A small-molecule ligand and the protein it binds are described below.
Small molecule (SMILES): NC(=O)CCCSc1nc(N)nc(-c2c(Cl)cc3c4c(cccc24)COC3)n1

Binding-site contacts:
Ligand atom O2 contacts residue GLY128 of chain 1.A at 3.9 Å.
Ligand atom S24 contacts residue GLY90 of chain 1.A at 3.5 Å (h-bond).
Ligand atom N19 contacts residue THR177 of chain 1.A at 3.9 Å.
Ligand atom C8 contacts residue ASN44 of chain 1.A at 3.9 Å.
Ligand atom C23 contacts residue MET91 of chain 1.A at 3.9 Å (hydrophobic).
Ligand atom N19 contacts residue ASP86 of chain 1.A at 2.9 Å (salt-bridge).
Ligand atom N16 contacts residue MET91 of chain 1.A at 3.6 Å.
Ligand atom C25 contacts residue GLY90 of chain 1.A at 3.8 Å.
Ligand atom N22 contacts residue THR177 of chain 1.A at 3.6 Å (h-bond).
Ligand atom C3 contacts residue ASN99 of chain 1.A at 3.6 Å.
Ligand atom C1 contacts residue PHE131 of chain 1.A at 3.6 Å (hydrophobic).
Ligand atom C12 contacts residue PHE131 of chain 1.A at 4.0 Å (hydrophobic).
Ligand atom S24 contacts residue MET91 of chain 1.A at 3.9 Å.
Ligand atom S24 contacts residue ILE89 of chain 1.A at 4.0 Å.
Ligand atom O2 contacts residue PHE131 of chain 1.A at 3.9 Å.
Ligand atom C28 contacts residue LYS51 of chain 1.A at 3.7 Å.
Ligand atom C11 contacts residue PHE131 of chain 1.A at 3.4 Å (hydrophobic).
Ligand atom C11 contacts residue LEU100 of chain 1.A at 3.3 Å (hydrophobic).
Ligand atom N19 contacts residue SER45 of chain 1.A at 3.7 Å.
Ligand atom CL1 contacts residue MET91 of chain 1.A at 3.8 Å.
Ligand atom CL1 contacts residue PHE131 of chain 1.A at 3.8 Å.
Ligand atom C27 contacts residue ILE89 of chain 1.A at 3.5 Å (hydrophobic).
Ligand atom C18 contacts residue THR177 of chain 1.A at 4.0 Å.
Ligand atom N22 contacts residue ALA48 of chain 1.A at 3.5 Å.
Ligand atom C10 contacts residue LEU100 of chain 1.A at 3.8 Å (hydrophobic).
Ligand atom O29 contacts residue LYS51 of chain 1.A at 2.9 Å (salt-bridge).
Ligand atom C12 contacts residue LEU100 of chain 1.A at 3.7 Å (hydrophobic).
Ligand atom C25 contacts residue MET91 of chain 1.A at 3.5 Å (hydrophobic).
Ligand atom N30 contacts residue ASP47 of chain 1.A at 3.7 Å.
Ligand atom C10 contacts residue PHE131 of chain 1.A at 3.6 Å (hydrophobic).
Ligand atom C25 contacts residue ASN99 of chain 1.A at 3.9 Å.
Ligand atom N17 contacts residue ASN44 of chain 1.A at 3.8 Å.
Ligand atom O2 contacts residue TYR132 of chain 1.A at 3.5 Å.
Ligand atom S24 contacts residue ALA48 of chain 1.A at 3.8 Å.
Ligand atom C3 contacts residue GLY128 of chain 1.A at 3.5 Å.
Ligand atom C18 contacts residue ASP86 of chain 1.A at 3.9 Å.
Ligand atom N30 contacts residue ALA48 of chain 1.A at 3.7 Å.
Ligand atom O2 contacts residue ASN99 of chain 1.A at 3.8 Å.
Ligand atom C1 contacts residue TYR132 of chain 1.A at 3.8 Å (hydrophobic).
Ligand atom C1 contacts residue ASN99 of chain 1.A at 3.4 Å.

Sequence of chain 1.A:
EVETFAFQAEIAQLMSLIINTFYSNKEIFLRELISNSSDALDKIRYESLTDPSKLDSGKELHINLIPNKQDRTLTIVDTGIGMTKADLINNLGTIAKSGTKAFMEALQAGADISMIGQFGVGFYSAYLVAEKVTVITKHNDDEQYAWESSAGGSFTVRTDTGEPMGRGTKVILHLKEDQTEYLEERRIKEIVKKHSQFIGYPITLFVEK